A small-molecule ligand and the protein it binds are described below.
Small molecule (SMILES): COC[C@H]1CCCN1C(=O)c1cc(C)cc(C(=O)N[C@@H](Cc2cc(F)cc(F)c2)[C@H](O)[C@H]2CN(S(=O)(=O)c3cccc(C)c3)CCN2)c1

Sequence of chain 1.B:
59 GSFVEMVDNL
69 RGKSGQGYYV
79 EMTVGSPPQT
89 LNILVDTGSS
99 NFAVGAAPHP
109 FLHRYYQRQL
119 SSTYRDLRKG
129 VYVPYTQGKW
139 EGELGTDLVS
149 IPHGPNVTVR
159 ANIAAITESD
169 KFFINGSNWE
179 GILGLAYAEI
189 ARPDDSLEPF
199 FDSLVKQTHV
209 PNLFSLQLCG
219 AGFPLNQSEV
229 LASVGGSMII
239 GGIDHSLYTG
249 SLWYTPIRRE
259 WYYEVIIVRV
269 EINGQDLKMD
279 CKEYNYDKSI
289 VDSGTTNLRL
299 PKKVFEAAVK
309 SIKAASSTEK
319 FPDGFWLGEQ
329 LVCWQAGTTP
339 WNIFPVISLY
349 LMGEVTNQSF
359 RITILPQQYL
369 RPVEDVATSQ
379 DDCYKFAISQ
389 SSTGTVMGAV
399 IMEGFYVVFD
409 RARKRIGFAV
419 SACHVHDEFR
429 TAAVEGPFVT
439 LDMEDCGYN

Binding-site contacts:
Ligand atom C32 contacts residue VAL131 of chain 1.B at 3.4 Å (hydrophobic).
Ligand atom O2 contacts residue TYR133 of chain 1.B at 3.5 Å.
Ligand atom C20 contacts residue GLY292 of chain 1.B at 3.6 Å.
Ligand atom C37 contacts residue ILE188 of chain 1.B at 3.6 Å (hydrophobic).
Ligand atom C37 contacts residue ARG190 of chain 1.B at 3.4 Å.
Ligand atom C18 contacts residue ASP94 of chain 1.B at 3.4 Å.
Ligand atom F2 contacts residue GLY136 of chain 1.B at 3.1 Å.
Ligand atom C34 contacts residue THR294 of chain 1.B at 3.3 Å.
Ligand atom O1 contacts residue THR294 of chain 1.B at 2.7 Å (h-bond).
Ligand atom F2 contacts residue GLN135 of chain 1.B at 3.5 Å.
Ligand atom N3 contacts residue ASP290 of chain 1.B at 2.7 Å (salt-bridge).
Ligand atom C23 contacts residue PHE170 of chain 1.B at 3.6 Å (hydrophobic).
Ligand atom C22 contacts residue GLN135 of chain 1.B at 3.6 Å.
Ligand atom C12 contacts residue THR294 of chain 1.B at 3.4 Å.
Ligand atom C34 contacts residue SER72 of chain 1.B at 3.5 Å.
Ligand atom C11 contacts residue ILE172 of chain 1.B at 3.4 Å (hydrophobic).
Ligand atom C10 contacts residue ILE172 of chain 1.B at 3.6 Å (hydrophobic).
Ligand atom C3 contacts residue GLY292 of chain 1.B at 3.5 Å.
Ligand atom F1 contacts residue TRP177 of chain 1.B at 3.4 Å.
Ligand atom N3 contacts residue GLY96 of chain 1.B at 2.9 Å (h-bond).
Ligand atom N2 contacts residue GLY292 of chain 1.B at 3.0 Å (h-bond).
Ligand atom C11 contacts residue GLY73 of chain 1.B at 3.5 Å.
Ligand atom O3 contacts residue ASP94 of chain 1.B at 2.6 Å (salt-bridge).
Ligand atom C28 contacts residue ASP290 of chain 1.B at 3.3 Å.
Ligand atom O7 contacts residue THR134 of chain 1.B at 2.8 Å (h-bond).
Ligand atom C27 contacts residue GLY96 of chain 1.B at 3.6 Å.
Ligand atom C35 contacts residue TYR260 of chain 1.B at 3.2 Å (hydrophobic).
Ligand atom O3 contacts residue GLY96 of chain 1.B at 3.3 Å (h-bond).
Ligand atom O3 contacts residue SER97 of chain 1.B at 3.4 Å.
Ligand atom C36 contacts residue ARG190 of chain 1.B at 3.4 Å.
Ligand atom C28 contacts residue GLY96 of chain 1.B at 3.5 Å.
Ligand atom C8 contacts residue GLY73 of chain 1.B at 3.5 Å.
Ligand atom O7 contacts residue TYR133 of chain 1.B at 3.1 Å.
Ligand atom O2 contacts residue GLN135 of chain 1.B at 3.2 Å (h-bond).
Ligand atom C29 contacts residue ASP290 of chain 1.B at 3.4 Å.
Ligand atom C8 contacts residue THR294 of chain 1.B at 3.4 Å.
Ligand atom C9 contacts residue GLN135 of chain 1.B at 3.4 Å.
Ligand atom F2 contacts residue PHE170 of chain 1.B at 3.2 Å.
Ligand atom O2 contacts residue THR134 of chain 1.B at 3.4 Å (h-bond).
Ligand atom O5 contacts residue THR294 of chain 1.B at 2.9 Å (h-bond).